Sequence of chain 1.D:
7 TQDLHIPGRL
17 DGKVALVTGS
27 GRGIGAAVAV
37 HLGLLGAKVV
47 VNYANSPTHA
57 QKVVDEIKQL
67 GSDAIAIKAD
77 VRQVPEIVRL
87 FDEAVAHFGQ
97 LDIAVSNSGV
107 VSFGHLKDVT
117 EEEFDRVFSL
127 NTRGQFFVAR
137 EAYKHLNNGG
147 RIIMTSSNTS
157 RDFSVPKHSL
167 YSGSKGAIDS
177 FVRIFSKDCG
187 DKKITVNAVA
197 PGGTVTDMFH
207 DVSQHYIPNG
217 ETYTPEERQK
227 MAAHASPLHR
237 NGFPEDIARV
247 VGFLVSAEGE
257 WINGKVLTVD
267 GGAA

The small molecule below binds the protein below.
Small molecule (SMILES): Cc1cc(O)c2c(c1)C(=O)c1cc(O)cc(O)c1C2=O

Binding-site contacts:
Ligand atom O1 contacts residue VAL208 of chain 1.D at 3.5 Å.
Ligand atom O1 contacts residue MET204 of chain 1.D at 3.3 Å.
Ligand atom O19 contacts residue TYR212 of chain 1.D at 3.3 Å.
Ligand atom C20 contacts residue NAP1 of chain 1.O at 3.3 Å.
Ligand atom O3 contacts residue NAP1 of chain 1.O at 2.6 Å.
Ligand atom C3 contacts residue SER153 of chain 1.D at 3.5 Å.
Ligand atom C2 contacts residue NAP1 of chain 1.O at 3.2 Å.
Ligand atom C4 contacts residue TYR212 of chain 1.D at 3.6 Å (hydrophobic).
Ligand atom O17 contacts residue PHE205 of chain 1.D at 3.1 Å.
Ligand atom O3 contacts residue SER153 of chain 1.D at 2.5 Å (h-bond).
Ligand atom O6 contacts residue GLY199 of chain 1.D at 3.4 Å (h-bond).
Ligand atom C16 contacts residue TYR212 of chain 1.D at 3.7 Å (hydrophobic).
Ligand atom O3 contacts residue TYR167 of chain 1.D at 2.5 Å (h-bond).
Ligand atom O19 contacts residue VAL208 of chain 1.D at 3.6 Å.
Ligand atom C8 contacts residue GLY199 of chain 1.D at 3.6 Å.
Ligand atom C5 contacts residue TYR212 of chain 1.D at 3.4 Å (hydrophobic).
Ligand atom C1 contacts residue NAP1 of chain 1.O at 3.3 Å.
Ligand atom O17 contacts residue SER209 of chain 1.D at 3.1 Å.
Ligand atom C16 contacts residue PHE205 of chain 1.D at 3.6 Å (hydrophobic).
Ligand atom O17 contacts residue TYR212 of chain 1.D at 3.7 Å.
Ligand atom C5 contacts residue NAP1 of chain 1.O at 3.7 Å.
Ligand atom C2 contacts residue TYR167 of chain 1.D at 3.5 Å (hydrophobic).
Ligand atom C4 contacts residue SER153 of chain 1.D at 3.6 Å.
Ligand atom C3 contacts residue NAP1 of chain 1.O at 2.7 Å.
Ligand atom C3 contacts residue TYR167 of chain 1.D at 3.4 Å (hydrophobic).
Ligand atom C6 contacts residue TYR212 of chain 1.D at 3.6 Å (hydrophobic).
Ligand atom C6 contacts residue GLY199 of chain 1.D at 3.5 Å.
Ligand atom C17 contacts residue PHE205 of chain 1.D at 3.4 Å (hydrophobic).
Ligand atom C7 contacts residue TYR212 of chain 1.D at 3.6 Å (hydrophobic).
Ligand atom C2 contacts residue TYR212 of chain 1.D at 3.4 Å (hydrophobic).
Ligand atom C4 contacts residue NAP1 of chain 1.O at 3.0 Å.
Ligand atom C18 contacts residue TYR212 of chain 1.D at 3.3 Å (hydrophobic).
Ligand atom C1 contacts residue TYR212 of chain 1.D at 3.2 Å (hydrophobic).
Ligand atom C19 contacts residue TYR212 of chain 1.D at 3.1 Å (hydrophobic).
Ligand atom C3 contacts residue TYR212 of chain 1.D at 3.6 Å (hydrophobic).
Ligand atom O19 contacts residue PHE205 of chain 1.D at 3.4 Å.
Ligand atom C7 contacts residue GLY199 of chain 1.D at 3.4 Å.
Ligand atom C20 contacts residue TYR212 of chain 1.D at 3.2 Å (hydrophobic).
Ligand atom C17 contacts residue TYR212 of chain 1.D at 3.4 Å (hydrophobic).
Ligand atom O6 contacts residue ASN154 of chain 1.D at 3.0 Å (h-bond).